The small molecule below binds the protein below.
Small molecule (SMILES): Cc1cc(CCCOc2c(C)cc(-c3noc(C(F)(F)F)n3)cc2C)on1

Sequence of chain 56.A:
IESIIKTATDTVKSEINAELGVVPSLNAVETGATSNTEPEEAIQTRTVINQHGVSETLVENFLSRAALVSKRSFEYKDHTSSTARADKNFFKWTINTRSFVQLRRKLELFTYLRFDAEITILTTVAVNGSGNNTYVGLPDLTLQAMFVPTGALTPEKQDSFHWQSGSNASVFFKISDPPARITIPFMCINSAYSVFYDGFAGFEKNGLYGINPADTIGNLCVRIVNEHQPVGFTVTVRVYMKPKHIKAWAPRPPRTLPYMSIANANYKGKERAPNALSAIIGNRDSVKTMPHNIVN

Sequence of chain 57.B:
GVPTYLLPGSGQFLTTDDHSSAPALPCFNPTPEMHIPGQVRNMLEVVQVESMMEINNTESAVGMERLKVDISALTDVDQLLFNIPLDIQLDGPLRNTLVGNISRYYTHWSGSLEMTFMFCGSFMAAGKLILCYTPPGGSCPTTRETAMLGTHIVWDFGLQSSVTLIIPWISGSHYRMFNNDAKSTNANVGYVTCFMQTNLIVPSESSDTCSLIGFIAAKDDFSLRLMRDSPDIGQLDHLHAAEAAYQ

Binding-site contacts:
Ligand atom C6B contacts residue ILE95 of chain 56.A at 3.6 Å (hydrophobic).
Ligand atom F2 contacts residue SER170 of chain 56.A at 3.5 Å.
Ligand atom CM4 contacts residue ALA145 of chain 56.A at 3.5 Å (hydrophobic).
Ligand atom F3 contacts residue LEU14 of chain 57.B at 3.9 Å.
Ligand atom F2 contacts residue ALA145 of chain 56.A at 3.0 Å.
Ligand atom F2 contacts residue PHE147 of chain 56.A at 3.2 Å.
Ligand atom C2A contacts residue ILE182 of chain 56.A at 3.6 Å (hydrophobic).
Ligand atom F3 contacts residue ILE182 of chain 56.A at 3.2 Å.
Ligand atom CM2 contacts residue ILE119 of chain 56.A at 3.5 Å (hydrophobic).
Ligand atom F1 contacts residue VAL171 of chain 56.A at 3.0 Å.
Ligand atom N3A contacts residue ILE182 of chain 56.A at 3.0 Å.
Ligand atom N3A contacts residue PHE147 of chain 56.A at 3.6 Å.
Ligand atom C2B contacts residue ILE119 of chain 56.A at 3.5 Å (hydrophobic).
Ligand atom O1A contacts residue ALA145 of chain 56.A at 3.8 Å.
Ligand atom CM3 contacts residue THR97 of chain 56.A at 3.9 Å.
Ligand atom CM2 contacts residue TRP93 of chain 56.A at 3.9 Å (hydrophobic).
Ligand atom F2 contacts residue ALA169 of chain 56.A at 2.2 Å.
Ligand atom C3B contacts residue ILE119 of chain 56.A at 3.5 Å (hydrophobic).
Ligand atom O1A contacts residue ILE182 of chain 56.A at 3.9 Å.
Ligand atom N3A contacts residue ILE184 of chain 56.A at 3.9 Å.
Ligand atom N1A contacts residue LEU220 of chain 56.A at 3.0 Å.
Ligand atom C4 contacts residue PHE115 of chain 56.A at 3.3 Å (hydrophobic).
Ligand atom F3 contacts residue ALA24 of chain 56.B at 3.9 Å.
Ligand atom CM4 contacts residue ILE182 of chain 56.A at 3.6 Å (hydrophobic).
Ligand atom O1 contacts residue ILE217 of chain 56.A at 3.2 Å.
Ligand atom O1B contacts residue ILE95 of chain 56.A at 3.0 Å.
Ligand atom F1 contacts residue ALA145 of chain 56.A at 3.0 Å.
Ligand atom C5B contacts residue ILE184 of chain 56.A at 3.4 Å (hydrophobic).
Ligand atom CM4 contacts residue ALA169 of chain 56.A at 3.5 Å (hydrophobic).
Ligand atom F3 contacts residue ALA169 of chain 56.A at 3.7 Å.
Ligand atom C3A contacts residue ILE182 of chain 56.A at 3.2 Å (hydrophobic).
Ligand atom F1 contacts residue SER170 of chain 56.A at 3.7 Å.
Ligand atom F2 contacts residue MET146 of chain 56.A at 3.7 Å.
Ligand atom C2A contacts residue LEU220 of chain 56.A at 3.8 Å (hydrophobic).
Ligand atom C1B contacts residue ILE95 of chain 56.A at 3.5 Å (hydrophobic).
Ligand atom CM6 contacts residue MET187 of chain 56.A at 3.8 Å (hydrophobic).
Ligand atom O1A contacts residue LEU220 of chain 56.A at 3.4 Å.
Ligand atom CM6 contacts residue ILE184 of chain 56.A at 3.5 Å (hydrophobic).
Ligand atom C6B contacts residue ILE184 of chain 56.A at 3.7 Å (hydrophobic).
Ligand atom CM6 contacts residue ILE217 of chain 56.A at 3.4 Å (hydrophobic).

Sequence of chain 56.B:
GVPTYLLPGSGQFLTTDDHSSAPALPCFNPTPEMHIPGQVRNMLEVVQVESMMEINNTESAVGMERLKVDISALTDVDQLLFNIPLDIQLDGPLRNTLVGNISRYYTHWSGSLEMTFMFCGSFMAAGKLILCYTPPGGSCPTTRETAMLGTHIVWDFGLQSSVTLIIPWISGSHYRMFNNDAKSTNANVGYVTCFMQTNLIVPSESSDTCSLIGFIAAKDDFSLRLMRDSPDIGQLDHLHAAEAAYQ